Binding-site contacts:
Ligand atom O5 contacts residue ASN240 of chain 1.C at 2.4 Å (h-bond).
Ligand atom C6 contacts residue THR242 of chain 1.C at 3.5 Å.
Ligand atom C5 contacts residue THR242 of chain 1.C at 3.6 Å.
Ligand atom C5 contacts residue ASN240 of chain 1.C at 3.7 Å.
Ligand atom O6 contacts residue ASP243 of chain 1.C at 4.0 Å.
Ligand atom O6 contacts residue THR242 of chain 1.C at 2.4 Å (h-bond).
Ligand atom C2 contacts residue THR242 of chain 1.C at 4.5 Å.
Ligand atom O7 contacts residue ASN240 of chain 1.C at 3.6 Å (h-bond).
Ligand atom C1 contacts residue THR242 of chain 1.C at 3.4 Å.
Ligand atom C1 contacts residue ASN240 of chain 1.C at 1.4 Å.
Ligand atom C2 contacts residue ASN240 of chain 1.C at 2.5 Å.
Ligand atom O5 contacts residue ASP243 of chain 1.C at 4.0 Å.
Ligand atom C7 contacts residue ASN240 of chain 1.C at 3.4 Å.
Ligand atom C3 contacts residue ASN240 of chain 1.C at 3.8 Å.
Ligand atom O5 contacts residue THR242 of chain 1.C at 3.3 Å (h-bond).
Ligand atom N2 contacts residue ASN240 of chain 1.C at 2.9 Å (h-bond).
Ligand atom C4 contacts residue ASN240 of chain 1.C at 4.2 Å.

This protein binds this small molecule.
Small molecule (SMILES): CC(=O)N[C@@H]1[C@@H](O)[C@H](O)[C@@H](CO)O[C@H]1O

Sequence of chain 1.C:
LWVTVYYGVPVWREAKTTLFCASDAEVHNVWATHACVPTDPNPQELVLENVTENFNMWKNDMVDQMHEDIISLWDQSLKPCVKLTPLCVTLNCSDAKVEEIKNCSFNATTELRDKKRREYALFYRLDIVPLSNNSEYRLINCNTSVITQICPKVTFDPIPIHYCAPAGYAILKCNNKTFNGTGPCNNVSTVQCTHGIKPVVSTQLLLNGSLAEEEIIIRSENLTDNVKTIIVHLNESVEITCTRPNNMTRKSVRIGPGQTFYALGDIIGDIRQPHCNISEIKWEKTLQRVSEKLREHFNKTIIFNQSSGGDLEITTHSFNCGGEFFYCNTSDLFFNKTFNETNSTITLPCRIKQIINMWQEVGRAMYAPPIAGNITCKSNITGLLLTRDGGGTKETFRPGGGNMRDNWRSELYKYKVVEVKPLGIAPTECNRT